A small-molecule ligand and the protein it binds are described below.
Small molecule (SMILES): COCCOc1cc(OCCOC)cc(C(=O)NCCOC(=O)[C@@H]2CCCCN2S(=O)(=O)Cc2ccccc2)c1

Sequence of chain 1.B:
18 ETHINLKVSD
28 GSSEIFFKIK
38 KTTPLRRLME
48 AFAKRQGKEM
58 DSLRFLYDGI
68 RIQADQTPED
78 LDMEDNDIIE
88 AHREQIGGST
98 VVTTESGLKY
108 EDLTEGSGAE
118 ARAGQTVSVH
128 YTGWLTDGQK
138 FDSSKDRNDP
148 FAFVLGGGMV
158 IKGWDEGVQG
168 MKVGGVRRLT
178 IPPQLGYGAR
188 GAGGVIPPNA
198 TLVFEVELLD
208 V

Binding-site contacts:
Ligand atom O25 contacts residue GLY190 of chain 1.B at 3.6 Å.
Ligand atom C07 contacts residue TRP161 of chain 1.B at 3.5 Å (hydrophobic).
Ligand atom S02 contacts residue TYR184 of chain 1.B at 3.8 Å.
Ligand atom C08 contacts residue TYR184 of chain 1.B at 3.8 Å (hydrophobic).
Ligand atom O32 contacts residue TYR184 of chain 1.B at 3.7 Å.
Ligand atom O01 contacts residue ASP139 of chain 1.B at 3.7 Å.
Ligand atom C26 contacts residue GLY190 of chain 1.B at 3.5 Å.
Ligand atom C34 contacts residue TYR184 of chain 1.B at 4.1 Å (hydrophobic).
Ligand atom C36 contacts residue VAL192 of chain 1.B at 4.0 Å (hydrophobic).
Ligand atom O01 contacts residue PHE138 of chain 1.B at 3.3 Å.
Ligand atom O01 contacts residue PHE201 of chain 1.B at 3.7 Å.
Ligand atom C33 contacts residue TYR184 of chain 1.B at 3.5 Å (hydrophobic).
Ligand atom C35 contacts residue ILE193 of chain 1.B at 3.8 Å (hydrophobic).
Ligand atom C36 contacts residue ALA189 of chain 1.B at 3.9 Å (hydrophobic).
Ligand atom C05 contacts residue TYR128 of chain 1.B at 3.7 Å (hydrophobic).
Ligand atom C37 contacts residue VAL192 of chain 1.B at 3.3 Å (hydrophobic).
Ligand atom O40 contacts residue PHE201 of chain 1.B at 3.4 Å.
Ligand atom C39 contacts residue ASP139 of chain 1.B at 3.6 Å.
Ligand atom C35 contacts residue TYR184 of chain 1.B at 3.7 Å (hydrophobic).
Ligand atom O31 contacts residue TYR184 of chain 1.B at 3.2 Å (h-bond).
Ligand atom C22 contacts residue ARG144 of chain 1.B at 3.7 Å.
Ligand atom S02 contacts residue PHE138 of chain 1.B at 4.1 Å.
Ligand atom C04 contacts residue TYR128 of chain 1.B at 3.6 Å (hydrophobic).
Ligand atom C06 contacts residue TRP161 of chain 1.B at 3.6 Å (hydrophobic).
Ligand atom N13 contacts residue TYR184 of chain 1.B at 4.0 Å.
Ligand atom C06 contacts residue PHE148 of chain 1.B at 3.6 Å (hydrophobic).
Ligand atom C05 contacts residue PHE148 of chain 1.B at 3.7 Å (hydrophobic).
Ligand atom C36 contacts residue ILE193 of chain 1.B at 3.7 Å (hydrophobic).
Ligand atom O40 contacts residue ILE193 of chain 1.B at 3.8 Å.
Ligand atom O32 contacts residue ILE158 of chain 1.B at 2.9 Å (h-bond).
Ligand atom O40 contacts residue PHE138 of chain 1.B at 3.9 Å.
Ligand atom O10 contacts residue TYR184 of chain 1.B at 3.0 Å (h-bond).
Ligand atom C06 contacts residue VAL157 of chain 1.B at 3.7 Å (hydrophobic).
Ligand atom O40 contacts residue TYR184 of chain 1.B at 3.2 Å (h-bond).
Ligand atom C05 contacts residue TRP161 of chain 1.B at 3.9 Å (hydrophobic).
Ligand atom O01 contacts residue TYR128 of chain 1.B at 3.5 Å.
Ligand atom C09 contacts residue TYR184 of chain 1.B at 3.2 Å (hydrophobic).
Ligand atom O32 contacts residue VAL157 of chain 1.B at 3.2 Å.
Ligand atom C22 contacts residue ASP139 of chain 1.B at 3.5 Å.
Ligand atom C14 contacts residue TYR184 of chain 1.B at 3.6 Å (hydrophobic).